Sequence of chain 1.C:
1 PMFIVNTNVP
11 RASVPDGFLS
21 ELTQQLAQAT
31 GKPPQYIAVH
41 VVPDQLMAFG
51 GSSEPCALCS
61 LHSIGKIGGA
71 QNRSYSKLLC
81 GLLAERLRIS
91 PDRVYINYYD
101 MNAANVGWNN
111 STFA

Binding-site contacts:
Ligand atom O2 contacts residue LYS32 of chain 1.C at 2.9 Å (salt-bridge).
Ligand atom C6 contacts residue MET101 of chain 1.C at 3.6 Å (hydrophobic).
Ligand atom O3 contacts residue ASN97 of chain 1.B at 2.5 Å (h-bond).
Ligand atom O2 contacts residue TYR36 of chain 1.C at 3.5 Å.
Ligand atom C1 contacts residue LYS32 of chain 1.C at 3.3 Å.
Ligand atom O1 contacts residue ILE64 of chain 1.C at 3.0 Å (h-bond).
Ligand atom O3 contacts residue HIS62 of chain 1.C at 2.9 Å.
Ligand atom C5 contacts residue EN11 of chain 1.M at 0.8 Å.
Ligand atom C6 contacts residue SER63 of chain 1.C at 3.3 Å.
Ligand atom C8 contacts residue EN11 of chain 1.M at 0.5 Å.
Ligand atom O1 contacts residue PRO1 of chain 1.C at 3.6 Å.
Ligand atom C4 contacts residue EN11 of chain 1.M at 0.7 Å.
Ligand atom C7 contacts residue EN11 of chain 1.M at 0.3 Å.
Ligand atom O3 contacts residue EN11 of chain 1.M at 0.6 Å (h-bond).
Ligand atom O4 contacts residue EN11 of chain 1.M at 1.7 Å.
Ligand atom C2 contacts residue EN11 of chain 1.M at 0.8 Å.
Ligand atom O3 contacts residue MET2 of chain 1.C at 3.5 Å.
Ligand atom O4 contacts residue PHE113 of chain 1.C at 2.6 Å.
Ligand atom C9 contacts residue EN11 of chain 1.M at 0.8 Å.
Ligand atom C7 contacts residue ASN97 of chain 1.B at 3.4 Å.
Ligand atom C2 contacts residue PRO1 of chain 1.C at 3.4 Å (hydrophobic).
Ligand atom C6 contacts residue HIS62 of chain 1.C at 3.4 Å.
Ligand atom C8 contacts residue MET2 of chain 1.C at 3.3 Å (hydrophobic).
Ligand atom O4 contacts residue TYR36 of chain 1.C at 3.6 Å.
Ligand atom O1 contacts residue SER63 of chain 1.C at 3.7 Å.
Ligand atom C9 contacts residue PRO1 of chain 1.C at 3.6 Å (hydrophobic).
Ligand atom C1 contacts residue EN11 of chain 1.M at 1.1 Å.
Ligand atom C7 contacts residue HIS62 of chain 1.C at 3.3 Å.
Ligand atom C4 contacts residue PRO1 of chain 1.C at 3.2 Å (hydrophobic).
Ligand atom C5 contacts residue SER63 of chain 1.C at 3.1 Å.
Ligand atom C5 contacts residue ILE64 of chain 1.C at 3.2 Å (hydrophobic).
Ligand atom C3 contacts residue PRO1 of chain 1.C at 2.5 Å (hydrophobic).
Ligand atom O1 contacts residue EN11 of chain 1.M at 1.0 Å.
Ligand atom C3 contacts residue EN11 of chain 1.M at 1.1 Å.
Ligand atom C6 contacts residue EN11 of chain 1.M at 0.6 Å.
Ligand atom O1 contacts residue LYS32 of chain 1.C at 3.0 Å (salt-bridge).
Ligand atom O4 contacts residue TYR95 of chain 1.B at 3.5 Å (h-bond).
Ligand atom C5 contacts residue HIS62 of chain 1.C at 3.6 Å.
Ligand atom O3 contacts residue MET101 of chain 1.C at 3.6 Å.
Ligand atom O2 contacts residue EN11 of chain 1.M at 2.4 Å.

This protein binds this small molecule.
Small molecule (SMILES): O=C(O)C(=O)Cc1ccc(O)cc1

Sequence of chain 1.B:
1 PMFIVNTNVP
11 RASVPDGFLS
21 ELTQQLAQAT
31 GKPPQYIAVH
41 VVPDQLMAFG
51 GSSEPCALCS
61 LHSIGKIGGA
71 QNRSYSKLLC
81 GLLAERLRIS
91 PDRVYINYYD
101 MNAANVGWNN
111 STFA